This protein binds this small molecule.
Small molecule (SMILES): Nc1ncnc2c1ncn2[C@@H]1O[C@H](CO[P](=O)(O)O[P](=O)(O)O[V](=O)(O)(O)O)[C@@H](O)[C@H]1O

Sequence of chain 1.B:
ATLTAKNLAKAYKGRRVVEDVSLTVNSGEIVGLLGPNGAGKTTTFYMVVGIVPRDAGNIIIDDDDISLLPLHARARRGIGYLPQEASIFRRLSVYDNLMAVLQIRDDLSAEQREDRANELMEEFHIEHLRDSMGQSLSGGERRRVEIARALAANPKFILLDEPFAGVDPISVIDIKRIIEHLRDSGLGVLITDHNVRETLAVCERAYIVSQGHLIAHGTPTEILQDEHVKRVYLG

Sequence of chain 1.C:
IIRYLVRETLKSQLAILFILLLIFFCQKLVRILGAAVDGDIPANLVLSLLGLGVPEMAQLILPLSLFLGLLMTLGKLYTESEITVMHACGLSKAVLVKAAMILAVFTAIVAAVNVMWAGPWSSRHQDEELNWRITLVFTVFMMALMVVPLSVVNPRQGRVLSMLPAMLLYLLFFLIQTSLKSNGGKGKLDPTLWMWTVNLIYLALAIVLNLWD

Sequence of chain 1.A:
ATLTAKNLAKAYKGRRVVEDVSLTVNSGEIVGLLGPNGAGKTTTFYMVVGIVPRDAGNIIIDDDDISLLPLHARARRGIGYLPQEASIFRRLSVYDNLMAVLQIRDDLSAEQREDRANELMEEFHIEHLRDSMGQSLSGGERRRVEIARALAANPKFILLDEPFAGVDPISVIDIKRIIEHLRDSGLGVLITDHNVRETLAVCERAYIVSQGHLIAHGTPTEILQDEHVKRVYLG

Binding-site contacts:
Ligand atom O3A contacts residue GLY49 of chain 1.B at 3.5 Å.
Ligand atom N9 contacts residue SER147 of chain 1.A at 3.9 Å.
Ligand atom O3G contacts residue SER149 of chain 1.A at 2.2 Å (h-bond).
Ligand atom O1A contacts residue GLY49 of chain 1.B at 3.1 Å.
Ligand atom O4G contacts residue GLY49 of chain 1.B at 2.4 Å (h-bond).
Ligand atom O3B contacts residue SER149 of chain 1.A at 3.7 Å.
Ligand atom O3B contacts residue LYS52 of chain 1.B at 3.5 Å.
Ligand atom O2G contacts residue GLY177 of chain 1.A at 3.1 Å (h-bond).
Ligand atom C8 contacts residue SER147 of chain 1.A at 3.1 Å.
Ligand atom O3B contacts residue THR53 of chain 1.B at 3.6 Å.
Ligand atom O5' contacts residue GLY49 of chain 1.B at 3.7 Å.
Ligand atom PB contacts residue SER149 of chain 1.A at 3.4 Å.
Ligand atom PB contacts residue THR53 of chain 1.B at 3.2 Å.
Ligand atom O2G contacts residue GLY151 of chain 1.A at 3.2 Å (h-bond).
Ligand atom O1A contacts residue ALA50 of chain 1.B at 3.5 Å (h-bond).
Ligand atom VG contacts residue SER149 of chain 1.A at 2.8 Å.
Ligand atom O4G contacts residue SER149 of chain 1.A at 2.5 Å (h-bond).
Ligand atom O2B contacts residue THR53 of chain 1.B at 2.7 Å (h-bond).
Ligand atom O3G contacts residue GLY150 of chain 1.A at 3.2 Å (h-bond).
Ligand atom N6 contacts residue GLN293 of chain 1.C at 3.8 Å.
Ligand atom C2' contacts residue SER147 of chain 1.A at 3.6 Å.
Ligand atom O2G contacts residue ASN48 of chain 1.B at 3.7 Å.
Ligand atom O1G contacts residue HIS205 of chain 1.B at 2.6 Å (h-bond).
Ligand atom O1A contacts residue GLY51 of chain 1.B at 2.9 Å (h-bond).
Ligand atom O5' contacts residue SER149 of chain 1.A at 3.2 Å.
Ligand atom O1G contacts residue LYS52 of chain 1.B at 3.0 Å (salt-bridge).
Ligand atom O1B contacts residue THR53 of chain 1.B at 2.4 Å (h-bond).
Ligand atom O2A contacts residue THR54 of chain 1.B at 3.6 Å.
Ligand atom O3A contacts residue SER149 of chain 1.A at 3.1 Å (h-bond).
Ligand atom O2G contacts residue SER149 of chain 1.A at 3.8 Å.
Ligand atom O3G contacts residue GLN95 of chain 1.B at 2.4 Å (h-bond).
Ligand atom O1B contacts residue GLY51 of chain 1.B at 3.6 Å.
Ligand atom O2G contacts residue HIS205 of chain 1.B at 3.1 Å (h-bond).
Ligand atom PA contacts residue GLY49 of chain 1.B at 3.7 Å.
Ligand atom O2B contacts residue GLN95 of chain 1.B at 3.3 Å (h-bond).
Ligand atom O2G contacts residue GLU173 of chain 1.B at 3.3 Å (salt-bridge).
Ligand atom O1B contacts residue LYS52 of chain 1.B at 2.8 Å (salt-bridge).
Ligand atom O4G contacts residue ASN48 of chain 1.B at 3.2 Å.
Ligand atom O2B contacts residue SER149 of chain 1.A at 3.0 Å (h-bond).
Ligand atom N7 contacts residue SER147 of chain 1.A at 3.4 Å.